Sequence of chain 1.J:
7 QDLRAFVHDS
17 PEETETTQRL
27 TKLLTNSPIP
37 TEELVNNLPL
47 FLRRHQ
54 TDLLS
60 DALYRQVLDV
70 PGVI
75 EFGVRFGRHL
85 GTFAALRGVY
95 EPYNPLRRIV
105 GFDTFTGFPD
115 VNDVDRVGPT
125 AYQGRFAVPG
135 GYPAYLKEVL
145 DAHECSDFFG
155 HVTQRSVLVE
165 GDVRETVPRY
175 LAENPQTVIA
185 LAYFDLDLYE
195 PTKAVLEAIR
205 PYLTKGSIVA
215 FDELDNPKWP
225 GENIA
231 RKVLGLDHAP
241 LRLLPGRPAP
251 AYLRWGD

The protein below binds the small molecule below.
Small molecule (SMILES): N[C@@H](CCC(=O)O)C(=O)O

Binding-site contacts:
Ligand atom CG contacts residue TRP223 of chain 1.J at 4.2 Å (hydrophobic).
Ligand atom N contacts residue ASP216 of chain 1.J at 2.8 Å (salt-bridge).
Ligand atom C contacts residue GLU217 of chain 1.J at 3.6 Å.
Ligand atom N contacts residue NA1 of chain 1.AB at 4.1 Å.
Ligand atom CD contacts residue PHE130 of chain 1.J at 4.2 Å (hydrophobic).
Ligand atom CD contacts residue TRP223 of chain 1.J at 3.7 Å (hydrophobic).
Ligand atom CA contacts residue GLU217 of chain 1.J at 3.6 Å.
Ligand atom CB contacts residue GLU217 of chain 1.J at 4.0 Å.
Ligand atom OE2 contacts residue PHE130 of chain 1.J at 3.3 Å.
Ligand atom N contacts residue GLU217 of chain 1.J at 2.7 Å (salt-bridge).
Ligand atom CG contacts residue GLU217 of chain 1.J at 3.5 Å.
Ligand atom OXT contacts residue NA1 of chain 1.AB at 2.9 Å (h-bond).
Ligand atom OXT contacts residue EDO1 of chain 1.CB at 3.9 Å.
Ligand atom OXT contacts residue ASP216 of chain 1.J at 3.4 Å (salt-bridge).
Ligand atom OE1 contacts residue TRP223 of chain 1.J at 3.0 Å (h-bond).
Ligand atom C contacts residue ASP216 of chain 1.J at 4.0 Å.
Ligand atom CB contacts residue PHE130 of chain 1.J at 4.0 Å (hydrophobic).
Ligand atom N contacts residue ASP189 of chain 1.J at 3.6 Å (salt-bridge).
Ligand atom CA contacts residue ASP216 of chain 1.J at 3.8 Å.
Ligand atom N contacts residue ASP191 of chain 1.J at 4.0 Å.
Ligand atom C contacts residue NA1 of chain 1.AB at 4.1 Å.
Ligand atom OE1 contacts residue LYS222 of chain 1.J at 3.8 Å.
Ligand atom OXT contacts residue GLU217 of chain 1.J at 3.1 Å (salt-bridge).